Binding-site contacts:
Ligand atom C4 contacts residue ASN234 of chain 1.B at 4.2 Å.
Ligand atom C2 contacts residue ASN234 of chain 1.B at 2.4 Å.
Ligand atom O6 contacts residue THR108 of chain 1.B at 4.3 Å.
Ligand atom O5 contacts residue THR108 of chain 1.B at 3.9 Å.
Ligand atom C5 contacts residue THR236 of chain 1.B at 4.1 Å.
Ligand atom C3 contacts residue ASN234 of chain 1.B at 3.8 Å.
Ligand atom C1 contacts residue THR236 of chain 1.B at 4.2 Å.
Ligand atom O5 contacts residue THR236 of chain 1.B at 4.0 Å.
Ligand atom C7 contacts residue ASN234 of chain 1.B at 3.4 Å.
Ligand atom C8 contacts residue ASN234 of chain 1.B at 4.5 Å.
Ligand atom O7 contacts residue ASN234 of chain 1.B at 3.4 Å (h-bond).
Ligand atom O5 contacts residue ASN234 of chain 1.B at 2.4 Å (h-bond).
Ligand atom C5 contacts residue ASN234 of chain 1.B at 3.7 Å.
Ligand atom C1 contacts residue ASN234 of chain 1.B at 1.4 Å.
Ligand atom C1 contacts residue THR108 of chain 1.B at 4.3 Å.
Ligand atom N2 contacts residue ASN234 of chain 1.B at 2.9 Å (h-bond).

A protein and the small-molecule ligand that binds it are described below.
Small molecule (SMILES): CC(=O)N[C@@H]1[C@@H](O)[C@H](O)[C@@H](CO)O[C@H]1O

Sequence of chain 1.B:
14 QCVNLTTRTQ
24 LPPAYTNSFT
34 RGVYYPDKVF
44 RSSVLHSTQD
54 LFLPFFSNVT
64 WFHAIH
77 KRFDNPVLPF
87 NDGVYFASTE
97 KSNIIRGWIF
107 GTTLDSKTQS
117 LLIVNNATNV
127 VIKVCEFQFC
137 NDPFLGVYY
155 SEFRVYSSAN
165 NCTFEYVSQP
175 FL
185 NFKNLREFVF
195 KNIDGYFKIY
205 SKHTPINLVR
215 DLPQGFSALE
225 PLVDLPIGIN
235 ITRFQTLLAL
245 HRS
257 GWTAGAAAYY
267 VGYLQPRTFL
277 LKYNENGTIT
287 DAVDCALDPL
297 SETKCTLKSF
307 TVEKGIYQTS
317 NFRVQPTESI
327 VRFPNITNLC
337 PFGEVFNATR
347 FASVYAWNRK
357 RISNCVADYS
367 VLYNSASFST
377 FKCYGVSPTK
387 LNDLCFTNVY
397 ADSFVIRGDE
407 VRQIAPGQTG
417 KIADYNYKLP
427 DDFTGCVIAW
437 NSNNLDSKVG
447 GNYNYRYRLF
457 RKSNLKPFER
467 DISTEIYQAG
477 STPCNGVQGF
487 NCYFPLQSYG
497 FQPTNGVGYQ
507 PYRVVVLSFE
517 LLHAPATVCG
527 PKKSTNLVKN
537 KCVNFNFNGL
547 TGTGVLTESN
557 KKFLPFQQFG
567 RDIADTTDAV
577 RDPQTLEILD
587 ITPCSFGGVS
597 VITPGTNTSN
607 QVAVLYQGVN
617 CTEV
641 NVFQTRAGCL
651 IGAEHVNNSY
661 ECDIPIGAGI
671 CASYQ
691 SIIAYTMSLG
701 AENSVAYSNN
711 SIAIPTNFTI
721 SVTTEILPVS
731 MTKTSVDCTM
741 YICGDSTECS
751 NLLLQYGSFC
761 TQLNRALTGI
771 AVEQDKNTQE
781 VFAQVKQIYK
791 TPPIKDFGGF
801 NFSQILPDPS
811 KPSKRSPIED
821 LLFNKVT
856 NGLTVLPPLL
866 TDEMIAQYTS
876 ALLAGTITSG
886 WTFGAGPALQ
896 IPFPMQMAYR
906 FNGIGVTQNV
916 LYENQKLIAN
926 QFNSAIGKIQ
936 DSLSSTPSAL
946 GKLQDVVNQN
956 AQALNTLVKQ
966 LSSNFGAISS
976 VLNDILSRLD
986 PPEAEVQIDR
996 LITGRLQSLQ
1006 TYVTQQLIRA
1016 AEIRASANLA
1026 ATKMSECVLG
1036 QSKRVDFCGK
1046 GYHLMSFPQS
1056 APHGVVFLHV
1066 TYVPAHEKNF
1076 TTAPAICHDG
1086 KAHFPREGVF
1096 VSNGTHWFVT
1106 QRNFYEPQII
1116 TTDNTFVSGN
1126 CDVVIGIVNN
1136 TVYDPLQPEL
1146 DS